Sequence of chain 1.A:
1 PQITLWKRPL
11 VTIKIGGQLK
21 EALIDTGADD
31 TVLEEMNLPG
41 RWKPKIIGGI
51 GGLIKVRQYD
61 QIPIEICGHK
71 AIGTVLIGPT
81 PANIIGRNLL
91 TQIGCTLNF

The protein below binds the small molecule below.
Small molecule (SMILES): CC(C)[C@H](NC(=O)[C@H](C)NC(=O)OCc1ccccc1)C(=O)N[C@@H](Cc1ccccc1)[C@@H](O)[C@H](O)[C@H](Cc1ccccc1)NC(=O)[C@@H](NC(=O)[C@H](C)NC(=O)OCc1ccccc1)C(C)C

Sequence of chain 1.B:
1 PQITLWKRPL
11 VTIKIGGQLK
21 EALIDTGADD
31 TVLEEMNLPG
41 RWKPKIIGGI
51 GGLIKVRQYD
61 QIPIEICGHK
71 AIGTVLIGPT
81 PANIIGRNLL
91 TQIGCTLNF

Binding-site contacts:
Ligand atom O9 contacts residue ASP29 of chain 1.A at 3.6 Å.
Ligand atom O1 contacts residue 3TL1 of chain 1.D at 2.5 Å.
Ligand atom C2 contacts residue 3TL1 of chain 1.D at 1.8 Å.
Ligand atom C13 contacts residue GLY48 of chain 1.A at 3.2 Å.
Ligand atom O8 contacts residue GLY48 of chain 1.A at 2.7 Å (h-bond).
Ligand atom O2 contacts residue GLY49 of chain 1.A at 3.3 Å.
Ligand atom C3 contacts residue ASP25 of chain 1.B at 3.2 Å.
Ligand atom C1 contacts residue 3TL1 of chain 1.D at 2.9 Å.
Ligand atom O1 contacts residue ASP25 of chain 1.A at 2.7 Å (salt-bridge).
Ligand atom C18 contacts residue GLY48 of chain 1.A at 3.3 Å.
Ligand atom N2 contacts residue GLY48 of chain 1.A at 2.9 Å (h-bond).
Ligand atom O2 contacts residue ILE50 of chain 1.B at 3.6 Å.
Ligand atom CA contacts residue ILE46 of chain 1.A at 3.4 Å (hydrophobic).
Ligand atom C9 contacts residue ILE50 of chain 1.A at 3.6 Å (hydrophobic).
Ligand atom O1 contacts residue ASP25 of chain 1.B at 2.7 Å (salt-bridge).
Ligand atom C contacts residue ILE46 of chain 1.A at 2.8 Å (hydrophobic).
Ligand atom C17 contacts residue ILE46 of chain 1.A at 3.2 Å (hydrophobic).
Ligand atom O4 contacts residue ASP29 of chain 1.A at 2.7 Å (salt-bridge).
Ligand atom C14 contacts residue ILE47 of chain 1.A at 3.6 Å (hydrophobic).
Ligand atom N1 contacts residue 3TL1 of chain 1.D at 3.3 Å.
Ligand atom C13 contacts residue ILE47 of chain 1.A at 2.9 Å (hydrophobic).
Ligand atom C13 contacts residue ILE46 of chain 1.A at 3.0 Å (hydrophobic).
Ligand atom C4 contacts residue ILE84 of chain 1.B at 3.5 Å (hydrophobic).
Ligand atom N1 contacts residue GLY27 of chain 1.A at 3.1 Å (h-bond).
Ligand atom C contacts residue ILE47 of chain 1.A at 3.6 Å (hydrophobic).
Ligand atom C14 contacts residue ILE46 of chain 1.A at 3.5 Å (hydrophobic).
Ligand atom O1 contacts residue GLY27 of chain 1.A at 3.4 Å (h-bond).
Ligand atom O2 contacts residue GLY48 of chain 1.A at 3.6 Å.
Ligand atom CA contacts residue ILE47 of chain 1.A at 3.6 Å (hydrophobic).
Ligand atom C8 contacts residue ILE50 of chain 1.A at 3.5 Å (hydrophobic).
Ligand atom O4 contacts residue ALA28 of chain 1.A at 3.6 Å.
Ligand atom C8 contacts residue GLY49 of chain 1.A at 3.6 Å.
Ligand atom C2 contacts residue ASP25 of chain 1.B at 3.2 Å.
Ligand atom C14 contacts residue LEU53 of chain 1.A at 3.4 Å (hydrophobic).
Ligand atom N4 contacts residue ASP29 of chain 1.A at 2.9 Å (salt-bridge).
Ligand atom C9 contacts residue ILE84 of chain 1.B at 3.5 Å (hydrophobic).
Ligand atom O8 contacts residue ILE47 of chain 1.A at 3.2 Å.
Ligand atom C19 contacts residue GLY48 of chain 1.A at 3.6 Å.
Ligand atom CA contacts residue LYS45 of chain 1.A at 3.5 Å.
Ligand atom C2 contacts residue ASP25 of chain 1.A at 3.6 Å.